Sequence of chain 1.A:
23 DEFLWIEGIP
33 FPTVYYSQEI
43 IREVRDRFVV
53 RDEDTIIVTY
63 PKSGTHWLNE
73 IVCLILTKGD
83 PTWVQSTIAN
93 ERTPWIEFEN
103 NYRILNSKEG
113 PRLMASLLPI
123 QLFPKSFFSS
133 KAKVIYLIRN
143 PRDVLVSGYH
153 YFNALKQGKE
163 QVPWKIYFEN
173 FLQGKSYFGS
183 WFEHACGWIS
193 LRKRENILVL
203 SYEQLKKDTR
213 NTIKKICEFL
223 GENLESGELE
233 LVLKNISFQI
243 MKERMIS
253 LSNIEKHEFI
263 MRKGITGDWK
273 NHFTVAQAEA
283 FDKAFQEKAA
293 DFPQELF

Binding-site contacts:
Ligand atom O3' contacts residue SER149 of chain 1.A at 3.2 Å (h-bond).
Ligand atom N6 contacts residue PHE240 of chain 1.A at 3.5 Å.
Ligand atom O4P contacts residue GLY66 of chain 1.A at 3.2 Å (h-bond).
Ligand atom P1 contacts residue SER149 of chain 1.A at 3.2 Å.
Ligand atom C8 contacts residue MET263 of chain 1.A at 3.6 Å (hydrophobic).
Ligand atom P2 contacts residue GLY66 of chain 1.A at 3.6 Å.
Ligand atom N1 contacts residue TRP69 of chain 1.A at 3.1 Å.
Ligand atom O3P contacts residue SER149 of chain 1.A at 2.5 Å (h-bond).
Ligand atom O1P contacts residue SER149 of chain 1.A at 3.6 Å.
Ligand atom O1P contacts residue ARG264 of chain 1.A at 2.9 Å (salt-bridge).
Ligand atom O6P contacts residue LYS64 of chain 1.A at 2.9 Å (salt-bridge).
Ligand atom O4' contacts residue GLY66 of chain 1.A at 3.5 Å.
Ligand atom O5P contacts residue HIS68 of chain 1.A at 2.5 Å (h-bond).
Ligand atom O2' contacts residue GLY266 of chain 1.A at 3.4 Å (h-bond).
Ligand atom O4P contacts residue THR67 of chain 1.A at 2.9 Å (h-bond).
Ligand atom N6 contacts residue MET243 of chain 1.A at 3.2 Å (h-bond).
Ligand atom C2 contacts residue TRP69 of chain 1.A at 3.5 Å (hydrophobic).
Ligand atom O5' contacts residue GLY66 of chain 1.A at 2.9 Å (h-bond).
Ligand atom N7 contacts residue MET263 of chain 1.A at 3.3 Å (h-bond).
Ligand atom O1P contacts residue ARG141 of chain 1.A at 3.1 Å (salt-bridge).
Ligand atom O2' contacts residue PHE240 of chain 1.A at 3.5 Å.
Ligand atom N6 contacts residue ILE238 of chain 1.A at 3.1 Å (h-bond).
Ligand atom P2 contacts residue THR67 of chain 1.A at 3.3 Å.
Ligand atom O3' contacts residue ARG141 of chain 1.A at 3.1 Å (salt-bridge).
Ligand atom O2' contacts residue ARG264 of chain 1.A at 3.5 Å (salt-bridge).
Ligand atom O2P contacts residue GLY266 of chain 1.A at 2.6 Å (h-bond).
Ligand atom O4P contacts residue LYS64 of chain 1.A at 2.9 Å (salt-bridge).
Ligand atom C2' contacts residue ILE262 of chain 1.A at 3.4 Å (hydrophobic).
Ligand atom O2P contacts residue LYS265 of chain 1.A at 3.1 Å (salt-bridge).
Ligand atom C6 contacts residue TRP69 of chain 1.A at 3.4 Å (hydrophobic).
Ligand atom P1 contacts residue ARG264 of chain 1.A at 3.6 Å.
Ligand atom O5P contacts residue THR67 of chain 1.A at 2.9 Å (h-bond).
Ligand atom O2P contacts residue ARG264 of chain 1.A at 3.4 Å.
Ligand atom N3 contacts residue TYR204 of chain 1.A at 3.0 Å (h-bond).
Ligand atom C3' contacts residue SER149 of chain 1.A at 3.5 Å.
Ligand atom O4P contacts residue SER65 of chain 1.A at 3.2 Å (h-bond).
Ligand atom O5' contacts residue LYS64 of chain 1.A at 3.6 Å.
Ligand atom O3P contacts residue ARG264 of chain 1.A at 2.8 Å (salt-bridge).
Ligand atom O2' contacts residue ILE262 of chain 1.A at 3.5 Å (h-bond).
Ligand atom N6 contacts residue TRP69 of chain 1.A at 3.1 Å.

A small-molecule ligand and the protein it binds are described below.
Small molecule (SMILES): Nc1ncnc2c1ncn2[C@@H]1O[C@H](COP(=O)(O)O)[C@@H](OP(=O)(O)O)[C@H]1O